Binding-site contacts:
Ligand atom O4 contacts residue ARG29 of chain 1.M at 3.9 Å.
Ligand atom O51 contacts residue ARG12 of chain 1.M at 3.4 Å.
Ligand atom O53 contacts residue ARG12 of chain 1.M at 2.3 Å.
Ligand atom O6 contacts residue LYS8 of chain 1.M at 4.0 Å.
Ligand atom O3 contacts residue LYS15 of chain 1.M at 3.0 Å (salt-bridge).
Ligand atom O4 contacts residue HIS77 of chain 1.M at 3.8 Å.
Ligand atom P5 contacts residue ASN34 of chain 1.M at 3.9 Å.
Ligand atom O51 contacts residue THR32 of chain 1.M at 4.1 Å.
Ligand atom O51 contacts residue SER33 of chain 1.M at 2.5 Å (h-bond).
Ligand atom P4 contacts residue ARG29 of chain 1.M at 3.3 Å.
Ligand atom C5 contacts residue HIS77 of chain 1.M at 4.1 Å.
Ligand atom O41 contacts residue ARG67 of chain 1.M at 3.0 Å (salt-bridge).
Ligand atom O52 contacts residue HIS77 of chain 1.M at 3.5 Å (h-bond).
Ligand atom P5 contacts residue SER33 of chain 1.M at 3.3 Å.
Ligand atom O53 contacts residue SER33 of chain 1.M at 3.5 Å (h-bond).
Ligand atom O43 contacts residue ARG29 of chain 1.M at 3.5 Å (salt-bridge).
Ligand atom C4 contacts residue ARG67 of chain 1.M at 4.1 Å.
Ligand atom P4 contacts residue ARG67 of chain 1.M at 3.1 Å.
Ligand atom O5 contacts residue ARG67 of chain 1.M at 3.5 Å (salt-bridge).
Ligand atom O6 contacts residue ASN34 of chain 1.M at 3.9 Å.
Ligand atom O2 contacts residue TYR74 of chain 1.M at 3.2 Å (h-bond).
Ligand atom P5 contacts residue ARG67 of chain 1.M at 3.8 Å.
Ligand atom O5 contacts residue ARG29 of chain 1.M at 3.6 Å (salt-bridge).
Ligand atom O51 contacts residue ARG29 of chain 1.M at 4.0 Å.
Ligand atom O42 contacts residue ARG67 of chain 1.M at 3.0 Å (salt-bridge).
Ligand atom O43 contacts residue LYS15 of chain 1.M at 2.8 Å (salt-bridge).
Ligand atom P5 contacts residue ARG12 of chain 1.M at 3.3 Å.
Ligand atom O51 contacts residue ASN34 of chain 1.M at 3.7 Å.
Ligand atom C2 contacts residue TYR74 of chain 1.M at 3.8 Å (hydrophobic).
Ligand atom C3 contacts residue LYS15 of chain 1.M at 3.9 Å.
Ligand atom C4 contacts residue ARG29 of chain 1.M at 3.7 Å.
Ligand atom P4 contacts residue LYS66 of chain 1.M at 4.2 Å.
Ligand atom O52 contacts residue SER33 of chain 1.M at 3.4 Å (h-bond).
Ligand atom O5 contacts residue ARG12 of chain 1.M at 3.9 Å.
Ligand atom O51 contacts residue ARG67 of chain 1.M at 3.0 Å (salt-bridge).
Ligand atom O52 contacts residue ASN34 of chain 1.M at 2.9 Å (h-bond).
Ligand atom O4 contacts residue ARG67 of chain 1.M at 2.9 Å (salt-bridge).
Ligand atom O42 contacts residue ARG29 of chain 1.M at 2.2 Å (salt-bridge).
Ligand atom O41 contacts residue LYS66 of chain 1.M at 2.7 Å (salt-bridge).
Ligand atom O41 contacts residue ASP70 of chain 1.M at 4.2 Å.

Sequence of chain 1.M:
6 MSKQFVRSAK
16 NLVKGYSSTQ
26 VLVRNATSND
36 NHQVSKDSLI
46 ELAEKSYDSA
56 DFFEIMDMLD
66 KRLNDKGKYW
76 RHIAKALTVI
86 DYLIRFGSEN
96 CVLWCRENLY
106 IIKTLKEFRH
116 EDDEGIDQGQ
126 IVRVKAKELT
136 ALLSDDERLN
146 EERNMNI

This small molecule binds to this protein.
Small molecule (SMILES): CCCCCCCC(=O)OC[C@H](COP(=O)(O)O[C@@H]1[C@H](O)[C@H](O)[C@@H](OP(=O)(O)O)[C@H](OP(=O)(O)O)[C@H]1O)OC(=O)CCCCCCC